Binding-site contacts:
Ligand atom C3 contacts residue ASN298 of chain 1.A at 3.7 Å.
Ligand atom C5 contacts residue GLN295 of chain 1.A at 4.3 Å.
Ligand atom N2 contacts residue LYS294 of chain 1.A at 3.9 Å.
Ligand atom C6 contacts residue GLN295 of chain 1.A at 4.5 Å.
Ligand atom N2 contacts residue ASN298 of chain 1.A at 2.9 Å (h-bond).
Ligand atom C4 contacts residue ASN298 of chain 1.A at 4.2 Å.
Ligand atom N2 contacts residue GLN295 of chain 1.A at 3.9 Å.
Ligand atom C1 contacts residue GLN295 of chain 1.A at 4.3 Å.
Ligand atom C2 contacts residue ASN298 of chain 1.A at 2.4 Å.
Ligand atom O5 contacts residue GLN295 of chain 1.A at 3.9 Å.
Ligand atom C2 contacts residue GLN295 of chain 1.A at 3.4 Å.
Ligand atom O5 contacts residue ASN298 of chain 1.A at 2.3 Å (h-bond).
Ligand atom C5 contacts residue ASN298 of chain 1.A at 3.6 Å.
Ligand atom C8 contacts residue ASN298 of chain 1.A at 3.7 Å.
Ligand atom C7 contacts residue ASN298 of chain 1.A at 3.0 Å.
Ligand atom O3 contacts residue GLN295 of chain 1.A at 3.1 Å (h-bond).
Ligand atom C8 contacts residue CYS293 of chain 1.A at 3.3 Å (hydrophobic).
Ligand atom C4 contacts residue GLN295 of chain 1.A at 3.7 Å.
Ligand atom C1 contacts residue ASN298 of chain 1.A at 1.4 Å.
Ligand atom C7 contacts residue LYS294 of chain 1.A at 4.5 Å.
Ligand atom C3 contacts residue GLN295 of chain 1.A at 3.5 Å.
Ligand atom O3 contacts residue LYS294 of chain 1.A at 4.1 Å.
Ligand atom C8 contacts residue LYS294 of chain 1.A at 4.0 Å.
Ligand atom O7 contacts residue ASN298 of chain 1.A at 3.0 Å (h-bond).

The protein below binds the small molecule below.
Small molecule (SMILES): CC(=O)N[C@H]1[C@H](O[C@H]2[C@H](O)[C@@H](NC(C)=O)CO[C@@H]2CO)O[C@H](CO)[C@@H](O)[C@@H]1O

Sequence of chain 1.A:
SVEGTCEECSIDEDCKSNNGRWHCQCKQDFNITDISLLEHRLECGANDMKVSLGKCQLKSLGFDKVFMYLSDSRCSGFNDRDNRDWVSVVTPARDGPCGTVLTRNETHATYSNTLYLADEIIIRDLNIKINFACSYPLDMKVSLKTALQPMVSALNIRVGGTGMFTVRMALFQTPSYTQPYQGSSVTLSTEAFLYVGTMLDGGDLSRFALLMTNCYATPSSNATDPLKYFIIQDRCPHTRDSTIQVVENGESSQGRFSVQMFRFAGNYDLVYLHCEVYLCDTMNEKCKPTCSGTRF